A protein and the small-molecule ligand that binds it are described below.
Small molecule (SMILES): CC(=O)N[C@H]1[C@H](O[C@H]2[C@H](O)[C@@H](NC(C)=O)CO[C@@H]2CO)O[C@H](CO)[C@@H](O[C@@H]2O[C@H](CO)[C@@H](O)[C@H](O)[C@@H]2O)[C@@H]1O

Sequence of chain 1.E:
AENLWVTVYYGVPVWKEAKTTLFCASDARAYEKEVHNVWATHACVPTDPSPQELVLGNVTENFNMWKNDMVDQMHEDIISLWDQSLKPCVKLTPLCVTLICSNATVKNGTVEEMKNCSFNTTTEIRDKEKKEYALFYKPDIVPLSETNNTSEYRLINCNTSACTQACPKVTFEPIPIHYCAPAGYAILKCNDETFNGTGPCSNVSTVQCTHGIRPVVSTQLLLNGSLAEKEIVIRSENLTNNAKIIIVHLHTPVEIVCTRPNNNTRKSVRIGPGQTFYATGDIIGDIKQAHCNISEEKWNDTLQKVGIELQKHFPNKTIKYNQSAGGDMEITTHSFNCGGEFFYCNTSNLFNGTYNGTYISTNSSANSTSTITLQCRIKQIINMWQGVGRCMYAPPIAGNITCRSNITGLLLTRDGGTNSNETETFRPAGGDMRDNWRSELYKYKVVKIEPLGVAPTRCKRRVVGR

Binding-site contacts:
Ligand atom C1 contacts residue THR160 of chain 1.E at 3.9 Å.
Ligand atom C8 contacts residue THR160 of chain 1.E at 4.2 Å.
Ligand atom C2 contacts residue ASN159 of chain 1.E at 2.5 Å.
Ligand atom C5 contacts residue ASN159 of chain 1.E at 3.7 Å.
Ligand atom N2 contacts residue THR160 of chain 1.E at 3.7 Å.
Ligand atom O5 contacts residue ASN159 of chain 1.E at 2.3 Å (h-bond).
Ligand atom C6 contacts residue ARG154 of chain 1.E at 3.6 Å.
Ligand atom C1 contacts residue ARG154 of chain 1.E at 3.7 Å.
Ligand atom C8 contacts residue ASN159 of chain 1.E at 4.0 Å.
Ligand atom N2 contacts residue ASN159 of chain 1.E at 3.0 Å (h-bond).
Ligand atom C6 contacts residue ILE156 of chain 1.E at 3.5 Å (hydrophobic).
Ligand atom C7 contacts residue THR160 of chain 1.E at 4.1 Å.
Ligand atom O7 contacts residue ASN159 of chain 1.E at 2.8 Å (h-bond).
Ligand atom O5 contacts residue ARG154 of chain 1.E at 2.8 Å (salt-bridge).
Ligand atom C5 contacts residue ARG154 of chain 1.E at 3.8 Å.
Ligand atom O6 contacts residue ARG154 of chain 1.E at 3.5 Å (salt-bridge).
Ligand atom C4 contacts residue ASN159 of chain 1.E at 4.2 Å.
Ligand atom C2 contacts residue THR160 of chain 1.E at 4.4 Å.
Ligand atom C3 contacts residue ASN159 of chain 1.E at 3.8 Å.
Ligand atom C7 contacts residue ASN159 of chain 1.E at 3.2 Å.
Ligand atom C5 contacts residue ILE156 of chain 1.E at 3.8 Å (hydrophobic).
Ligand atom C1 contacts residue ASN159 of chain 1.E at 1.4 Å.
Ligand atom O5 contacts residue ILE156 of chain 1.E at 4.3 Å.